Sequence of chain 1.A:
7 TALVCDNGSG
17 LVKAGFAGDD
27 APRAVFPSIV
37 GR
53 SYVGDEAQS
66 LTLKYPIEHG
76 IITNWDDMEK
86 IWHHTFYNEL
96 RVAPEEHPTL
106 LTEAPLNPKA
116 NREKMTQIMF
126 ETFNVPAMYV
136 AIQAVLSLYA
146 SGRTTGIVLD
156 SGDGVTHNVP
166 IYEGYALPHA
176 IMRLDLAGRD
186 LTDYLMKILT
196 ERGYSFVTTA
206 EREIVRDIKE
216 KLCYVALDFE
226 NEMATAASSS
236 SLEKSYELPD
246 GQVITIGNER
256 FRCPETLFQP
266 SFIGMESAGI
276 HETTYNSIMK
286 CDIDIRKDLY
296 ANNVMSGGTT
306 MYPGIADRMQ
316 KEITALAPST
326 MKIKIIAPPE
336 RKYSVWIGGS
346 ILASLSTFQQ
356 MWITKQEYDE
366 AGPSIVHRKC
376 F

Binding-site contacts:
Ligand atom O1 contacts residue LEU17 of chain 1.A at 3.6 Å.
Ligand atom C8 contacts residue GLU208 of chain 1.A at 3.5 Å.
Ligand atom C16 contacts residue ASP158 of chain 1.A at 3.8 Å.
Ligand atom C11 contacts residue TYR70 of chain 1.A at 3.6 Å (hydrophobic).
Ligand atom N1 contacts residue ARG184 of chain 1.A at 3.6 Å.
Ligand atom S1 contacts residue GLU208 of chain 1.A at 3.6 Å (salt-bridge).
Ligand atom C3 contacts residue ARG211 of chain 1.A at 3.7 Å.
Ligand atom C14 contacts residue ASP158 of chain 1.A at 3.6 Å.
Ligand atom O2 contacts residue LEU17 of chain 1.A at 3.8 Å.
Ligand atom O4 contacts residue ARG211 of chain 1.A at 3.3 Å (salt-bridge).
Ligand atom C16 contacts residue TYR70 of chain 1.A at 3.6 Å (hydrophobic).
Ligand atom C20 contacts residue GLU208 of chain 1.A at 3.7 Å.
Ligand atom C17 contacts residue GLU208 of chain 1.A at 3.3 Å.
Ligand atom C9 contacts residue TYR70 of chain 1.A at 3.5 Å (hydrophobic).
Ligand atom C15 contacts residue TYR70 of chain 1.A at 3.8 Å (hydrophobic).
Ligand atom O5 contacts residue THR187 of chain 1.A at 2.6 Å (h-bond).
Ligand atom O5 contacts residue ATP1 of chain 1.F at 3.7 Å.
Ligand atom S1 contacts residue ARG207 of chain 1.A at 3.7 Å.
Ligand atom O5 contacts residue GLY183 of chain 1.A at 3.7 Å.
Ligand atom O5 contacts residue LYS214 of chain 1.A at 3.7 Å.
Ligand atom O5 contacts residue ARG184 of chain 1.A at 3.7 Å.
Ligand atom C18 contacts residue ASP158 of chain 1.A at 3.6 Å.
Ligand atom O3 contacts residue GLU208 of chain 1.A at 3.7 Å.
Ligand atom C6 contacts residue GLN60 of chain 1.A at 3.5 Å.
Ligand atom C19 contacts residue ARG211 of chain 1.A at 3.4 Å.
Ligand atom C2 contacts residue ARG211 of chain 1.A at 3.5 Å.
Ligand atom C13 contacts residue GLY16 of chain 1.A at 3.5 Å.
Ligand atom O3 contacts residue TYR70 of chain 1.A at 2.8 Å (h-bond).
Ligand atom C18 contacts residue ARG211 of chain 1.A at 3.8 Å.
Ligand atom C12 contacts residue GLY16 of chain 1.A at 3.1 Å.
Ligand atom O5 contacts residue ASP158 of chain 1.A at 3.6 Å (salt-bridge).
Ligand atom O4 contacts residue GLU208 of chain 1.A at 2.8 Å (salt-bridge).
Ligand atom C15 contacts residue GLU208 of chain 1.A at 3.7 Å.
Ligand atom C5 contacts residue GLU208 of chain 1.A at 3.3 Å.
Ligand atom N1 contacts residue ASP158 of chain 1.A at 2.7 Å (salt-bridge).
Ligand atom C18 contacts residue THR187 of chain 1.A at 3.6 Å.
Ligand atom C10 contacts residue ILE35 of chain 1.A at 3.8 Å (hydrophobic).
Ligand atom O5 contacts residue ARG211 of chain 1.A at 3.6 Å.
Ligand atom C10 contacts residue TYR70 of chain 1.A at 3.4 Å (hydrophobic).
Ligand atom C17 contacts residue TYR70 of chain 1.A at 3.6 Å (hydrophobic).

This protein binds this small molecule.
Small molecule (SMILES): C/C1=C/C(=O)O[C@@H]2C[C@@H](CC[C@H](C)/C=C\CC1)O[C@@](O)([C@@H]1CSC(=O)N1)C2